Sequence of chain 1.G:
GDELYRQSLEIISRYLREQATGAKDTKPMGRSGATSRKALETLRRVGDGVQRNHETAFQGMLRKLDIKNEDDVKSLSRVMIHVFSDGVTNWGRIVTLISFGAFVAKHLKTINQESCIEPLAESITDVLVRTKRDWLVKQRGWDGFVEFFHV

This protein binds this small molecule.
Small molecule (SMILES): O=C(O)c1c(CCCOc2cccc3ccccc23)c2cccc3c2n1CCCS3=O

Binding-site contacts:
Ligand atom CAE contacts residue PHE100 of chain 1.G at 3.8 Å (hydrophobic).
Ligand atom OAC contacts residue ARG93 of chain 1.G at 3.3 Å (salt-bridge).
Ligand atom CAJ contacts residue PHE100 of chain 1.G at 3.9 Å (hydrophobic).
Ligand atom CAW contacts residue THR96 of chain 1.G at 3.7 Å.
Ligand atom CBA contacts residue PHE100 of chain 1.G at 3.7 Å (hydrophobic).
Ligand atom CAY contacts residue VAL83 of chain 1.G at 4.0 Å (hydrophobic).
Ligand atom CAZ contacts residue PHE100 of chain 1.G at 3.8 Å (hydrophobic).
Ligand atom OAT contacts residue LEU97 of chain 1.G at 3.9 Å.
Ligand atom CAZ contacts residue MET80 of chain 1.G at 4.0 Å (hydrophobic).
Ligand atom CAE contacts residue ILE124 of chain 1.G at 3.9 Å (hydrophobic).
Ligand atom CAV contacts residue MET80 of chain 1.G at 3.8 Å (hydrophobic).
Ligand atom CAJ contacts residue MET80 of chain 1.G at 3.9 Å (hydrophobic).
Ligand atom SBE contacts residue ALA57 of chain 1.G at 4.0 Å.
Ligand atom CAM contacts residue PHE100 of chain 1.G at 3.9 Å (hydrophobic).
Ligand atom OAA contacts residue PHE84 of chain 1.G at 3.9 Å.
Ligand atom OAB contacts residue ALA57 of chain 1.G at 3.4 Å.
Ligand atom CBB contacts residue THR96 of chain 1.G at 3.9 Å.
Ligand atom CAH contacts residue MET80 of chain 1.G at 3.8 Å (hydrophobic).
Ligand atom CAQ contacts residue LEU97 of chain 1.G at 3.8 Å (hydrophobic).
Ligand atom CAP contacts residue MET80 of chain 1.G at 4.0 Å (hydrophobic).
Ligand atom CAK contacts residue LEU65 of chain 1.G at 3.6 Å (hydrophobic).
Ligand atom OAA contacts residue VAL83 of chain 1.G at 3.4 Å (h-bond).
Ligand atom CAG contacts residue MET61 of chain 1.G at 3.9 Å (hydrophobic).
Ligand atom CAL contacts residue LEU97 of chain 1.G at 3.6 Å (hydrophobic).
Ligand atom CAI contacts residue MET61 of chain 1.G at 3.8 Å (hydrophobic).
Ligand atom CAL contacts residue PHE100 of chain 1.G at 3.7 Å (hydrophobic).
Ligand atom CAY contacts residue THR96 of chain 1.G at 3.9 Å.
Ligand atom OAA contacts residue ARG93 of chain 1.G at 3.0 Å (salt-bridge).
Ligand atom CAN contacts residue PHE84 of chain 1.G at 3.6 Å (hydrophobic).
Ligand atom CAD contacts residue ILE124 of chain 1.G at 3.9 Å (hydrophobic).
Ligand atom CAE contacts residue LEU97 of chain 1.G at 3.5 Å (hydrophobic).
Ligand atom CBA contacts residue MET80 of chain 1.G at 3.8 Å (hydrophobic).
Ligand atom CAI contacts residue PHE58 of chain 1.G at 3.9 Å (hydrophobic).
Ligand atom CAE contacts residue GLY101 of chain 1.G at 3.7 Å.
Ligand atom CAD contacts residue GLY101 of chain 1.G at 4.0 Å.
Ligand atom CAU contacts residue ARG93 of chain 1.G at 3.6 Å.
Ligand atom CAP contacts residue VAL83 of chain 1.G at 3.8 Å (hydrophobic).
Ligand atom CAG contacts residue PHE100 of chain 1.G at 3.5 Å (hydrophobic).
Ligand atom CAN contacts residue LEU97 of chain 1.G at 3.9 Å (hydrophobic).
Ligand atom CAD contacts residue PHE100 of chain 1.G at 3.9 Å (hydrophobic).